A protein and the small-molecule ligand that binds it are described below.
Small molecule (SMILES): N[C@@H](Cc1c[nH]c2ccccc12)C(=O)O

Sequence of chain 1.R:
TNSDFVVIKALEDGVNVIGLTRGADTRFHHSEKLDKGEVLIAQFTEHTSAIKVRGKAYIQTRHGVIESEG

Sequence of chain 1.Q:
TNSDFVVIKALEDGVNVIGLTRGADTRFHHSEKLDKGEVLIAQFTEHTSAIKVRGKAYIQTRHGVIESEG

Binding-site contacts:
Ligand atom NE1 contacts residue SER51 of chain 1.R at 3.9 Å.
Ligand atom CA contacts residue HIS31 of chain 1.Q at 4.0 Å.
Ligand atom CE2 contacts residue ALA44 of chain 1.Q at 3.8 Å (hydrophobic).
Ligand atom N contacts residue THR28 of chain 1.R at 2.8 Å (h-bond).
Ligand atom CB contacts residue THR23 of chain 1.R at 3.7 Å.
Ligand atom CA contacts residue THR23 of chain 1.R at 3.8 Å.
Ligand atom NE1 contacts residue ALA44 of chain 1.Q at 3.6 Å.
Ligand atom CH2 contacts residue GLY21 of chain 1.Q at 3.6 Å.
Ligand atom N contacts residue GLY25 of chain 1.R at 2.8 Å (h-bond).
Ligand atom N contacts residue THR23 of chain 1.R at 3.0 Å (h-bond).
Ligand atom C contacts residue THR47 of chain 1.Q at 3.5 Å.
Ligand atom OXT contacts residue HIS31 of chain 1.Q at 4.0 Å.
Ligand atom CZ3 contacts residue GLY21 of chain 1.Q at 3.5 Å.
Ligand atom C contacts residue GLY25 of chain 1.R at 3.7 Å.
Ligand atom CZ3 contacts residue HIS32 of chain 1.Q at 4.0 Å.
Ligand atom OXT contacts residue THR47 of chain 1.Q at 2.5 Å (h-bond).
Ligand atom NE1 contacts residue GLN45 of chain 1.Q at 3.0 Å (h-bond).
Ligand atom OXT contacts residue THR50 of chain 1.Q at 3.1 Å (h-bond).
Ligand atom O contacts residue SER51 of chain 1.R at 2.9 Å (h-bond).
Ligand atom CD1 contacts residue THR47 of chain 1.Q at 4.0 Å.
Ligand atom CD1 contacts residue ALA52 of chain 1.R at 3.9 Å (hydrophobic).
Ligand atom CE3 contacts residue THR28 of chain 1.R at 4.1 Å.
Ligand atom CZ2 contacts residue ILE53 of chain 1.Q at 4.0 Å (hydrophobic).
Ligand atom CD1 contacts residue SER51 of chain 1.R at 3.2 Å.
Ligand atom N contacts residue ASP27 of chain 1.R at 3.1 Å (salt-bridge).
Ligand atom C contacts residue SER51 of chain 1.R at 3.6 Å.
Ligand atom O contacts residue THR47 of chain 1.Q at 3.6 Å (h-bond).
Ligand atom CE3 contacts residue HIS32 of chain 1.Q at 3.9 Å.
Ligand atom CZ2 contacts residue ALA44 of chain 1.Q at 3.7 Å (hydrophobic).
Ligand atom CG contacts residue SER51 of chain 1.R at 3.7 Å.
Ligand atom O contacts residue GLY25 of chain 1.R at 3.2 Å (h-bond).
Ligand atom CA contacts residue SER51 of chain 1.R at 4.0 Å.
Ligand atom CD1 contacts residue GLN45 of chain 1.Q at 3.8 Å.
Ligand atom CB contacts residue THR28 of chain 1.R at 3.3 Å.
Ligand atom OXT contacts residue HIS49 of chain 1.Q at 4.0 Å.
Ligand atom CE2 contacts residue GLN45 of chain 1.Q at 3.9 Å.
Ligand atom CB contacts residue SER51 of chain 1.R at 3.4 Å.
Ligand atom O contacts residue ARG24 of chain 1.R at 3.7 Å.
Ligand atom CA contacts residue GLY25 of chain 1.R at 3.7 Å.
Ligand atom CA contacts residue THR28 of chain 1.R at 3.1 Å.